Sequence of chain 1.A:
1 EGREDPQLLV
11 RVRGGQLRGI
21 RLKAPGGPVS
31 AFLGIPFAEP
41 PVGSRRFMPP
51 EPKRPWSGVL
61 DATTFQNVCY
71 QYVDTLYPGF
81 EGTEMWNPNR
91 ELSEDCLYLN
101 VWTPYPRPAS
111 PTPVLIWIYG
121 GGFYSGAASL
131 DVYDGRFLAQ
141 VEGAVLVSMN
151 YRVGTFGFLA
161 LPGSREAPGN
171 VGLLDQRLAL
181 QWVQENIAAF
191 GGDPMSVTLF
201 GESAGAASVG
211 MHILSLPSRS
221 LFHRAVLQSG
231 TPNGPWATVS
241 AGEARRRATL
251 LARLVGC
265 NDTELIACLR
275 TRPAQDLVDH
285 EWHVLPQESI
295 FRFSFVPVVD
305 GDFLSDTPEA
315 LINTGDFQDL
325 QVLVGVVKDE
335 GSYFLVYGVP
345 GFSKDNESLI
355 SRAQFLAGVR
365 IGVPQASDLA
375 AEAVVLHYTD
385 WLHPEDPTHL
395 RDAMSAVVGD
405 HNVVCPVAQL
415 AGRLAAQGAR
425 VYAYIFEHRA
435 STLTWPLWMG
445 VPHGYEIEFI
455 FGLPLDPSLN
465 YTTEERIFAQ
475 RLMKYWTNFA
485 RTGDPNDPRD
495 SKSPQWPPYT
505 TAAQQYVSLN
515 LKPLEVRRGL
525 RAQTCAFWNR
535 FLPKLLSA

Binding-site contacts:
Ligand atom C8 contacts residue LEU463 of chain 1.A at 4.4 Å (hydrophobic).
Ligand atom O7 contacts residue LEU463 of chain 1.A at 4.2 Å.
Ligand atom C1 contacts residue SER462 of chain 1.A at 4.3 Å.
Ligand atom C2 contacts residue ASN464 of chain 1.A at 2.4 Å.
Ligand atom N2 contacts residue SER462 of chain 1.A at 3.8 Å.
Ligand atom C5 contacts residue ASN464 of chain 1.A at 3.7 Å.
Ligand atom O7 contacts residue ASN464 of chain 1.A at 3.0 Å (h-bond).
Ligand atom C7 contacts residue SER462 of chain 1.A at 4.2 Å.
Ligand atom C8 contacts residue SER462 of chain 1.A at 4.1 Å.
Ligand atom C7 contacts residue LEU463 of chain 1.A at 4.4 Å (hydrophobic).
Ligand atom C3 contacts residue ASN464 of chain 1.A at 3.8 Å.
Ligand atom C7 contacts residue ASN464 of chain 1.A at 3.2 Å.
Ligand atom C4 contacts residue ASN464 of chain 1.A at 4.2 Å.
Ligand atom O5 contacts residue ASN464 of chain 1.A at 2.4 Å (h-bond).
Ligand atom C1 contacts residue ASN464 of chain 1.A at 1.4 Å.
Ligand atom N2 contacts residue ASN464 of chain 1.A at 3.0 Å (h-bond).

A protein and the small-molecule ligand that binds it are described below.
Small molecule (SMILES): CC(=O)N[C@@H]1[C@@H](O)[C@H](O)[C@@H](CO)O[C@H]1O